Binding-site contacts:
Ligand atom O2' contacts residue TRP318 of chain 1.B at 4.2 Å.
Ligand atom O1G contacts residue THR316 of chain 1.B at 2.9 Å (h-bond).
Ligand atom PB contacts residue MG1 of chain 1.J at 4.2 Å.
Ligand atom C4 contacts residue ARG248 of chain 1.B at 3.5 Å.
Ligand atom C3' contacts residue ARG248 of chain 1.B at 4.1 Å.
Ligand atom C8 contacts residue ARG248 of chain 1.B at 3.6 Å.
Ligand atom C5 contacts residue LYS238 of chain 1.B at 3.9 Å.
Ligand atom PB contacts residue LYS489 of chain 1.B at 3.6 Å.
Ligand atom C5' contacts residue ASP453 of chain 1.B at 3.3 Å.
Ligand atom C6 contacts residue LYS238 of chain 1.B at 3.4 Å.
Ligand atom O3' contacts residue TRP318 of chain 1.B at 3.9 Å.
Ligand atom N9 contacts residue ARG248 of chain 1.B at 3.7 Å.
Ligand atom C5 contacts residue ARG248 of chain 1.B at 3.3 Å.
Ligand atom O2G contacts residue THR316 of chain 1.B at 3.5 Å.
Ligand atom O2G contacts residue TRP318 of chain 1.B at 4.0 Å.
Ligand atom O1A contacts residue MG1 of chain 1.J at 2.7 Å.
Ligand atom PG contacts residue THR316 of chain 1.B at 4.0 Å.
Ligand atom O2' contacts residue ASN319 of chain 1.B at 2.8 Å (h-bond).
Ligand atom O2A contacts residue ARG248 of chain 1.B at 3.8 Å.
Ligand atom O1G contacts residue LYS317 of chain 1.B at 3.5 Å (salt-bridge).
Ligand atom O2B contacts residue LYS244 of chain 1.B at 4.1 Å.
Ligand atom N2 contacts residue MET419 of chain 1.B at 3.2 Å (h-bond).
Ligand atom C2' contacts residue ASN319 of chain 1.B at 3.0 Å.
Ligand atom O1B contacts residue MG1 of chain 1.J at 2.9 Å.
Ligand atom PG contacts residue LYS317 of chain 1.B at 3.5 Å.
Ligand atom C6 contacts residue ARG248 of chain 1.B at 3.8 Å.
Ligand atom O3' contacts residue ASN319 of chain 1.B at 2.7 Å (h-bond).
Ligand atom N7 contacts residue LYS238 of chain 1.B at 3.7 Å.
Ligand atom O2B contacts residue LYS489 of chain 1.B at 4.1 Å.
Ligand atom O3B contacts residue LYS489 of chain 1.B at 3.9 Å.
Ligand atom N7 contacts residue ARG248 of chain 1.B at 3.4 Å (salt-bridge).
Ligand atom O3G contacts residue LYS317 of chain 1.B at 3.3 Å (salt-bridge).
Ligand atom O1B contacts residue LYS489 of chain 1.B at 2.7 Å (salt-bridge).
Ligand atom O6 contacts residue LYS238 of chain 1.B at 2.5 Å (salt-bridge).
Ligand atom PA contacts residue MG1 of chain 1.J at 4.1 Å.
Ligand atom C3' contacts residue ASN319 of chain 1.B at 3.4 Å.
Ligand atom O2G contacts residue LYS317 of chain 1.B at 2.5 Å (salt-bridge).
Ligand atom C4' contacts residue ASP453 of chain 1.B at 3.5 Å.
Ligand atom O5' contacts residue ARG248 of chain 1.B at 4.1 Å.
Ligand atom O4' contacts residue ASP453 of chain 1.B at 3.8 Å.

Sequence of chain 1.B:
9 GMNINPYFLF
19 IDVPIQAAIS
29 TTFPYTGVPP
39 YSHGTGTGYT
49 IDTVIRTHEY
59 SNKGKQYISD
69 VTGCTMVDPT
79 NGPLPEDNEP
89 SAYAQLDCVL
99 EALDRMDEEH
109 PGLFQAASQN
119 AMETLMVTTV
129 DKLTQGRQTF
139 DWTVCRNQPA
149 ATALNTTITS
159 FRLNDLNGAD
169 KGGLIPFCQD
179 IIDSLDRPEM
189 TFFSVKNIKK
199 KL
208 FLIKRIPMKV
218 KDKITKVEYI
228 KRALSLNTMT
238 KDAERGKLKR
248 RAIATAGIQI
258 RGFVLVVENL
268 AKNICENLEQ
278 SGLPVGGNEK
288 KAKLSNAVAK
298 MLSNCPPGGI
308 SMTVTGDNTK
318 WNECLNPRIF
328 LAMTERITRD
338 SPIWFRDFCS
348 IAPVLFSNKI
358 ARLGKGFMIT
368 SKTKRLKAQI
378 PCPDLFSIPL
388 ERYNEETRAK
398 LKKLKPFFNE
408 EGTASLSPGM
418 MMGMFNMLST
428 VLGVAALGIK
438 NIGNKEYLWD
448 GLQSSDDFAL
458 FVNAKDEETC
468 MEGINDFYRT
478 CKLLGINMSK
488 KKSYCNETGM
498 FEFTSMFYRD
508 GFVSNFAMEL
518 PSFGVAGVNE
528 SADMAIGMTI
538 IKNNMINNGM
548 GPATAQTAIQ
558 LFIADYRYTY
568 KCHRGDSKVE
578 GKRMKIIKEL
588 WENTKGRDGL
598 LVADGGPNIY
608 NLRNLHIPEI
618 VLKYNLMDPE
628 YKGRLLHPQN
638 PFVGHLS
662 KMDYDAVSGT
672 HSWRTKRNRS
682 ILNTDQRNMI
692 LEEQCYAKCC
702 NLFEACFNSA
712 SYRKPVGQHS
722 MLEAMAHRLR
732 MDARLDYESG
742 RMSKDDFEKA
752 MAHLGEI

A small-molecule ligand and the protein it binds are described below.
Small molecule (SMILES): Nc1nc2c(ncn2[C@@H]2O[C@H](CO[P](=O)(O)C[P](=O)(O)OP(=O)(O)O)[C@@H](O)[C@H]2O)c(=O)[nH]1